Binding-site contacts:
Ligand atom C5 contacts residue GLN46 of chain 1.F at 4.1 Å.
Ligand atom C2 contacts residue GLN46 of chain 1.F at 4.1 Å.
Ligand atom C6 contacts residue GLY44 of chain 1.F at 3.9 Å.
Ligand atom O5 contacts residue GLN46 of chain 1.F at 3.2 Å (h-bond).
Ligand atom O4 contacts residue TYR43 of chain 1.F at 2.9 Å (h-bond).
Ligand atom O3 contacts residue GLN31 of chain 1.F at 2.9 Å (h-bond).
Ligand atom C2 contacts residue ASN35 of chain 1.F at 3.7 Å.
Ligand atom C2 contacts residue ASP33 of chain 1.F at 3.3 Å.
Ligand atom O2 contacts residue GLN31 of chain 1.F at 3.1 Å (h-bond).
Ligand atom O4 contacts residue MAN1 of chain 1.GA at 3.3 Å.
Ligand atom C1 contacts residue ASN35 of chain 1.F at 3.5 Å.
Ligand atom C6 contacts residue TRP45 of chain 1.F at 3.9 Å (hydrophobic).
Ligand atom C4 contacts residue GLN31 of chain 1.F at 4.0 Å.
Ligand atom C5 contacts residue ASN35 of chain 1.F at 3.9 Å.
Ligand atom C6 contacts residue LEU38 of chain 1.F at 3.7 Å (hydrophobic).
Ligand atom O6 contacts residue TYR43 of chain 1.F at 3.8 Å.
Ligand atom C6 contacts residue GLN46 of chain 1.F at 3.7 Å.
Ligand atom C5 contacts residue VAL37 of chain 1.F at 3.9 Å (hydrophobic).
Ligand atom O5 contacts residue ASN35 of chain 1.F at 3.0 Å (h-bond).
Ligand atom O2 contacts residue ASP33 of chain 1.F at 2.6 Å (salt-bridge).
Ligand atom O3 contacts residue TYR39 of chain 1.F at 3.7 Å.
Ligand atom C2 contacts residue GLN31 of chain 1.F at 4.0 Å.
Ligand atom C4 contacts residue TYR43 of chain 1.F at 3.4 Å (hydrophobic).
Ligand atom O3 contacts residue ASP33 of chain 1.F at 3.8 Å.
Ligand atom C4 contacts residue TYR39 of chain 1.F at 3.4 Å (hydrophobic).
Ligand atom C3 contacts residue MAN1 of chain 1.GA at 2.4 Å.
Ligand atom C4 contacts residue VAL37 of chain 1.F at 4.1 Å (hydrophobic).
Ligand atom C2 contacts residue MAN1 of chain 1.GA at 3.5 Å.
Ligand atom C3 contacts residue GLN46 of chain 1.F at 3.8 Å.
Ligand atom O4 contacts residue GLY44 of chain 1.F at 3.3 Å.
Ligand atom C4 contacts residue MAN1 of chain 1.GA at 3.3 Å.
Ligand atom O6 contacts residue GLN46 of chain 1.F at 3.4 Å.
Ligand atom O6 contacts residue GLY44 of chain 1.F at 3.9 Å.
Ligand atom O2 contacts residue ASN35 of chain 1.F at 2.8 Å (h-bond).
Ligand atom O3 contacts residue MAN1 of chain 1.GA at 1.4 Å.
Ligand atom C3 contacts residue GLN31 of chain 1.F at 3.8 Å.
Ligand atom C6 contacts residue ASN35 of chain 1.F at 4.0 Å.
Ligand atom O4 contacts residue TRP45 of chain 1.F at 3.2 Å (h-bond).
Ligand atom O4 contacts residue TYR39 of chain 1.F at 2.5 Å (h-bond).
Ligand atom C6 contacts residue VAL37 of chain 1.F at 3.7 Å (hydrophobic).

The protein below binds the small molecule below.
Small molecule (SMILES): OC[C@H]1O[C@H](OC[C@H]2O[C@H](O)[C@@H](O)[C@@H](O)[C@@H]2O)[C@@H](O)[C@@H](O)[C@@H]1O

Sequence of chain 1.F:
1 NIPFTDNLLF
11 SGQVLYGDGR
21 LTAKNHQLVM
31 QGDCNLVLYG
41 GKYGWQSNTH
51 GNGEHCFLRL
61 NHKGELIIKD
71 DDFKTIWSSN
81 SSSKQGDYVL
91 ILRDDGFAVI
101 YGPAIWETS